Sequence of chain 1.A:
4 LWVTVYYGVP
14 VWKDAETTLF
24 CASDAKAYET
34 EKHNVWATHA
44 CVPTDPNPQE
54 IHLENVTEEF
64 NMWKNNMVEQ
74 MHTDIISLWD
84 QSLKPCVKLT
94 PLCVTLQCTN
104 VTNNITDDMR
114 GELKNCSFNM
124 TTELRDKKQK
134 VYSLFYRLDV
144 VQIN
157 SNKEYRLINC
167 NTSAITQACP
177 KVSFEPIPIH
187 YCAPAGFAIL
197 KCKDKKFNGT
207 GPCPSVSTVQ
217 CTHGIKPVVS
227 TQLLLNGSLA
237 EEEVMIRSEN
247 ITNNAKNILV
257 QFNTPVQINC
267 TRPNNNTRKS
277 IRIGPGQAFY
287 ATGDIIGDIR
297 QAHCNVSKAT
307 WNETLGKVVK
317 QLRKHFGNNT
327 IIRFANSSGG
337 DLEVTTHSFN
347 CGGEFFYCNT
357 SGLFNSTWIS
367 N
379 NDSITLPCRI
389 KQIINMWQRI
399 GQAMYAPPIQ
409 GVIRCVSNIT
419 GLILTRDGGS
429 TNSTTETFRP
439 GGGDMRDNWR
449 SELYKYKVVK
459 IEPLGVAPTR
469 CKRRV

The protein below binds the small molecule below.
Small molecule (SMILES): CC(=O)N[C@@H]1[C@@H](O)[C@H](O)[C@@H](CO)O[C@H]1O

Binding-site contacts:
Ligand atom N2 contacts residue ASN324 of chain 1.A at 2.8 Å (h-bond).
Ligand atom O5 contacts residue ASN324 of chain 1.A at 2.5 Å (h-bond).
Ligand atom C8 contacts residue ASN324 of chain 1.A at 3.2 Å.
Ligand atom C1 contacts residue ASN324 of chain 1.A at 1.4 Å.
Ligand atom C4 contacts residue ASN324 of chain 1.A at 4.2 Å.
Ligand atom C5 contacts residue ASN324 of chain 1.A at 3.8 Å.
Ligand atom O7 contacts residue ASN324 of chain 1.A at 4.1 Å.
Ligand atom O7 contacts residue LYS320 of chain 1.A at 4.4 Å.
Ligand atom C2 contacts residue ASN324 of chain 1.A at 2.4 Å.
Ligand atom C3 contacts residue ASN324 of chain 1.A at 3.8 Å.
Ligand atom C7 contacts residue ASN324 of chain 1.A at 3.2 Å.